Binding-site contacts:
Ligand atom C6B contacts residue ILE123 of chain 14.A at 3.8 Å (hydrophobic).
Ligand atom C2A contacts residue LEU226 of chain 14.A at 3.8 Å (hydrophobic).
Ligand atom CM4 contacts residue LEU186 of chain 14.A at 3.8 Å (hydrophobic).
Ligand atom O1 contacts residue TYR197 of chain 14.A at 3.3 Å.
Ligand atom C3A contacts residue LEU226 of chain 14.A at 3.8 Å (hydrophobic).
Ligand atom CM3 contacts residue THR101 of chain 14.A at 3.8 Å.
Ligand atom O1A contacts residue LEU226 of chain 14.A at 3.6 Å.
Ligand atom CM6 contacts residue TRP97 of chain 14.A at 3.6 Å (hydrophobic).
Ligand atom C1B contacts residue LEU99 of chain 14.A at 3.6 Å (hydrophobic).
Ligand atom C3 contacts residue THR101 of chain 14.A at 3.8 Å.
Ligand atom O1B contacts residue LEU99 of chain 14.A at 3.6 Å.
Ligand atom C2B contacts residue LEU99 of chain 14.A at 3.4 Å (hydrophobic).
Ligand atom F3 contacts residue SER174 of chain 14.A at 3.8 Å.
Ligand atom CM2 contacts residue ILE188 of chain 14.A at 3.6 Å (hydrophobic).
Ligand atom N1A contacts residue LEU226 of chain 14.A at 3.6 Å.
Ligand atom C3C contacts residue THR121 of chain 14.A at 3.7 Å.
Ligand atom N2 contacts residue PHE119 of chain 14.A at 3.5 Å.
Ligand atom CM2 contacts residue MET191 of chain 14.A at 3.4 Å (hydrophobic).
Ligand atom F3 contacts residue PRO173 of chain 14.A at 2.6 Å.
Ligand atom O1A contacts residue LEU186 of chain 14.A at 3.7 Å.
Ligand atom C3B contacts residue ILE188 of chain 14.A at 3.5 Å (hydrophobic).
Ligand atom F2 contacts residue ALA149 of chain 14.A at 2.5 Å.
Ligand atom CM4 contacts residue PRO173 of chain 14.A at 3.7 Å (hydrophobic).
Ligand atom C6B contacts residue LEU99 of chain 14.A at 3.9 Å (hydrophobic).
Ligand atom CM6 contacts residue ILE123 of chain 14.A at 3.8 Å (hydrophobic).
Ligand atom CM2 contacts residue LEU99 of chain 14.A at 3.3 Å (hydrophobic).
Ligand atom F2 contacts residue VAL175 of chain 14.A at 3.2 Å.
Ligand atom F3 contacts residue MET150 of chain 14.A at 3.8 Å.
Ligand atom N2 contacts residue TYR197 of chain 14.A at 3.4 Å.
Ligand atom F2 contacts residue SER174 of chain 14.A at 3.7 Å.
Ligand atom F3 contacts residue ALA149 of chain 14.A at 3.6 Å.
Ligand atom N3A contacts residue TYR151 of chain 14.A at 3.6 Å.
Ligand atom CM4 contacts residue ALA149 of chain 14.A at 3.6 Å (hydrophobic).
Ligand atom O1 contacts residue PHE119 of chain 14.A at 3.5 Å.
Ligand atom C3A contacts residue LEU186 of chain 14.A at 3.8 Å (hydrophobic).
Ligand atom C5B contacts residue ILE123 of chain 14.A at 3.7 Å (hydrophobic).
Ligand atom F3 contacts residue TYR151 of chain 14.A at 2.9 Å.
Ligand atom C2B contacts residue ILE188 of chain 14.A at 3.7 Å (hydrophobic).
Ligand atom F1 contacts residue LEU186 of chain 14.A at 3.1 Å.
Ligand atom C4 contacts residue THR101 of chain 14.A at 3.8 Å.

This small molecule binds to this protein.
Small molecule (SMILES): Cc1cc(CCCOc2c(C)cc(-c3noc(C(F)(F)F)n3)cc2C)on1

Sequence of chain 14.A:
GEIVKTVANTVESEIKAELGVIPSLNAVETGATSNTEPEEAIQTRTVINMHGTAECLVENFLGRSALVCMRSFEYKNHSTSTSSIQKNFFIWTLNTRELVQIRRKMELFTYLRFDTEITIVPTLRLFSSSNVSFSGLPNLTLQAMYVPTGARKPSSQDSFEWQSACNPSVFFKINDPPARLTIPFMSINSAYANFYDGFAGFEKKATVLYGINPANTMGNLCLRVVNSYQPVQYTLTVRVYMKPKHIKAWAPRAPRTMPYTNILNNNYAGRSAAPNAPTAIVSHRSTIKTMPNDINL

Sequence of chain 14.C:
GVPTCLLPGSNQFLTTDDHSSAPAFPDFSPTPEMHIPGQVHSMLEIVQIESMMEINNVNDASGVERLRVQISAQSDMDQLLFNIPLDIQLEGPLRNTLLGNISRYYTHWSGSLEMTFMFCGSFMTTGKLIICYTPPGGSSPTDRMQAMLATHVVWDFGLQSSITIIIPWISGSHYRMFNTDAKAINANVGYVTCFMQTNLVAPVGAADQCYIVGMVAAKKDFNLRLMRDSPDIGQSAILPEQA

Sequence of chain 15.C:
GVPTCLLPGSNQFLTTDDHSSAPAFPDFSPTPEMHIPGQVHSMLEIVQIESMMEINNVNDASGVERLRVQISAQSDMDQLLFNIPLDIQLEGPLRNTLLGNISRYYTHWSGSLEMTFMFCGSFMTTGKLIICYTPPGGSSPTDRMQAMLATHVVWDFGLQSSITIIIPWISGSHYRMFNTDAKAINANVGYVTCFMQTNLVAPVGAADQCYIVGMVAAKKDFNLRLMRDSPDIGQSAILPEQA